A protein and the small-molecule ligand that binds it are described below.
Small molecule (SMILES): N[C@@H](Cc1c[nH]c[nH+]1)C(=O)O

Sequence of chain 1.C:
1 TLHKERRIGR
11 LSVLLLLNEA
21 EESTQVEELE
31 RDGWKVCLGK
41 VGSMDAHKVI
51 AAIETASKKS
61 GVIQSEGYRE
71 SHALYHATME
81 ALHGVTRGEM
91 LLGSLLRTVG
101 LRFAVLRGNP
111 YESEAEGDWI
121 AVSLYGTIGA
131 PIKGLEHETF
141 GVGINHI

Sequence of chain 1.B:
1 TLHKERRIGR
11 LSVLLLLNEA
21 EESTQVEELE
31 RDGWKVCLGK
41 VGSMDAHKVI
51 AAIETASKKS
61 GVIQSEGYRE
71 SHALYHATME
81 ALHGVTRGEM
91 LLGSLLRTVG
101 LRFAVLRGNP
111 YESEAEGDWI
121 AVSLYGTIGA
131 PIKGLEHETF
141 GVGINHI

Binding-site contacts:
Ligand atom N contacts residue HIS76 of chain 1.B at 3.9 Å.
Ligand atom CA contacts residue TYR75 of chain 1.B at 3.5 Å (hydrophobic).
Ligand atom CD2 contacts residue GLY129 of chain 1.C at 3.6 Å.
Ligand atom C contacts residue ARG87 of chain 1.C at 3.3 Å.
Ligand atom CB contacts residue GLY129 of chain 1.C at 3.7 Å.
Ligand atom CG contacts residue GLY129 of chain 1.C at 3.4 Å.
Ligand atom N contacts residue HIS72 of chain 1.B at 3.8 Å.
Ligand atom ND1 contacts residue GLY129 of chain 1.C at 3.3 Å.
Ligand atom CB contacts residue TYR75 of chain 1.B at 3.7 Å (hydrophobic).
Ligand atom CD2 contacts residue ARG97 of chain 1.C at 3.9 Å.
Ligand atom C contacts residue BA1 of chain 1.H at 3.4 Å.
Ligand atom C contacts residue ARG97 of chain 1.C at 3.5 Å.
Ligand atom CD2 contacts residue TYR75 of chain 1.B at 3.4 Å (hydrophobic).
Ligand atom ND1 contacts residue ALA130 of chain 1.C at 3.6 Å.
Ligand atom CA contacts residue BA1 of chain 1.H at 3.4 Å.
Ligand atom C contacts residue ILE128 of chain 1.C at 3.9 Å (hydrophobic).
Ligand atom ND1 contacts residue TYR68 of chain 1.B at 2.7 Å (h-bond).
Ligand atom N contacts residue HIS137 of chain 1.C at 3.5 Å (h-bond).
Ligand atom CE1 contacts residue TYR68 of chain 1.B at 3.3 Å (hydrophobic).
Ligand atom O contacts residue BA1 of chain 1.H at 2.7 Å.
Ligand atom OXT contacts residue ILE128 of chain 1.C at 3.1 Å.
Ligand atom CG contacts residue TYR68 of chain 1.B at 3.9 Å (hydrophobic).
Ligand atom CE1 contacts residue GLY129 of chain 1.C at 3.7 Å.
Ligand atom O contacts residue HIS76 of chain 1.B at 3.6 Å.
Ligand atom O contacts residue HIS137 of chain 1.C at 3.7 Å.
Ligand atom CD2 contacts residue ALA130 of chain 1.C at 3.6 Å (hydrophobic).
Ligand atom N contacts residue TYR68 of chain 1.B at 3.1 Å (h-bond).
Ligand atom CD2 contacts residue LEU96 of chain 1.C at 4.1 Å (hydrophobic).
Ligand atom NE2 contacts residue TYR75 of chain 1.B at 3.7 Å.
Ligand atom CE1 contacts residue ALA130 of chain 1.C at 3.2 Å (hydrophobic).
Ligand atom OXT contacts residue ARG87 of chain 1.C at 2.9 Å (salt-bridge).
Ligand atom O contacts residue ARG97 of chain 1.C at 4.0 Å.
Ligand atom CG contacts residue ALA130 of chain 1.C at 3.9 Å (hydrophobic).
Ligand atom NE2 contacts residue GLY129 of chain 1.C at 3.7 Å.
Ligand atom CB contacts residue ARG97 of chain 1.C at 3.9 Å.
Ligand atom NE2 contacts residue ALA130 of chain 1.C at 3.1 Å (h-bond).
Ligand atom CG contacts residue TYR75 of chain 1.B at 3.9 Å (hydrophobic).
Ligand atom OXT contacts residue ARG97 of chain 1.C at 2.6 Å (salt-bridge).
Ligand atom O contacts residue ARG87 of chain 1.C at 2.7 Å (salt-bridge).
Ligand atom N contacts residue BA1 of chain 1.H at 2.5 Å.